The protein below binds the small molecule below.
Small molecule (SMILES): CC(=O)N[C@@H]1[C@@H](O)[C@H](O)[C@@H](CO)O[C@H]1O

Binding-site contacts:
Ligand atom C4 contacts residue ASN113 of chain 1.A at 4.2 Å.
Ligand atom O5 contacts residue ASN116 of chain 1.A at 3.7 Å.
Ligand atom C7 contacts residue GLU145 of chain 1.A at 3.3 Å.
Ligand atom C1 contacts residue THR115 of chain 1.A at 4.3 Å.
Ligand atom C6 contacts residue VAL118 of chain 1.A at 4.2 Å (hydrophobic).
Ligand atom C7 contacts residue THR115 of chain 1.A at 4.3 Å.
Ligand atom O4 contacts residue ASN116 of chain 1.A at 3.4 Å (h-bond).
Ligand atom C1 contacts residue ASN116 of chain 1.A at 3.4 Å.
Ligand atom C3 contacts residue ASN113 of chain 1.A at 3.7 Å.
Ligand atom C7 contacts residue ASN113 of chain 1.A at 3.6 Å.
Ligand atom O5 contacts residue ASN113 of chain 1.A at 2.5 Å (h-bond).
Ligand atom C5 contacts residue ASN113 of chain 1.A at 3.7 Å.
Ligand atom N2 contacts residue ASN113 of chain 1.A at 2.8 Å (h-bond).
Ligand atom N2 contacts residue THR115 of chain 1.A at 3.5 Å.
Ligand atom O7 contacts residue GLU145 of chain 1.A at 3.2 Å (salt-bridge).
Ligand atom C2 contacts residue THR115 of chain 1.A at 4.2 Å.
Ligand atom C1 contacts residue ASN113 of chain 1.A at 1.4 Å.
Ligand atom C2 contacts residue ASN116 of chain 1.A at 4.0 Å.
Ligand atom O7 contacts residue THR115 of chain 1.A at 4.3 Å.
Ligand atom O7 contacts residue ASN113 of chain 1.A at 4.1 Å.
Ligand atom C5 contacts residue ASN116 of chain 1.A at 3.3 Å.
Ligand atom N2 contacts residue ASN116 of chain 1.A at 4.4 Å.
Ligand atom C4 contacts residue ASN116 of chain 1.A at 3.8 Å.
Ligand atom N2 contacts residue GLU145 of chain 1.A at 4.3 Å.
Ligand atom O6 contacts residue ASN116 of chain 1.A at 4.2 Å.
Ligand atom C8 contacts residue ASN113 of chain 1.A at 4.2 Å.
Ligand atom O5 contacts residue VAL118 of chain 1.A at 4.3 Å.
Ligand atom C3 contacts residue THR115 of chain 1.A at 4.2 Å.
Ligand atom C3 contacts residue ASN116 of chain 1.A at 3.6 Å.
Ligand atom C8 contacts residue GLU145 of chain 1.A at 3.1 Å.
Ligand atom C6 contacts residue ASN116 of chain 1.A at 4.2 Å.
Ligand atom C2 contacts residue ASN113 of chain 1.A at 2.4 Å.

Sequence of chain 1.A:
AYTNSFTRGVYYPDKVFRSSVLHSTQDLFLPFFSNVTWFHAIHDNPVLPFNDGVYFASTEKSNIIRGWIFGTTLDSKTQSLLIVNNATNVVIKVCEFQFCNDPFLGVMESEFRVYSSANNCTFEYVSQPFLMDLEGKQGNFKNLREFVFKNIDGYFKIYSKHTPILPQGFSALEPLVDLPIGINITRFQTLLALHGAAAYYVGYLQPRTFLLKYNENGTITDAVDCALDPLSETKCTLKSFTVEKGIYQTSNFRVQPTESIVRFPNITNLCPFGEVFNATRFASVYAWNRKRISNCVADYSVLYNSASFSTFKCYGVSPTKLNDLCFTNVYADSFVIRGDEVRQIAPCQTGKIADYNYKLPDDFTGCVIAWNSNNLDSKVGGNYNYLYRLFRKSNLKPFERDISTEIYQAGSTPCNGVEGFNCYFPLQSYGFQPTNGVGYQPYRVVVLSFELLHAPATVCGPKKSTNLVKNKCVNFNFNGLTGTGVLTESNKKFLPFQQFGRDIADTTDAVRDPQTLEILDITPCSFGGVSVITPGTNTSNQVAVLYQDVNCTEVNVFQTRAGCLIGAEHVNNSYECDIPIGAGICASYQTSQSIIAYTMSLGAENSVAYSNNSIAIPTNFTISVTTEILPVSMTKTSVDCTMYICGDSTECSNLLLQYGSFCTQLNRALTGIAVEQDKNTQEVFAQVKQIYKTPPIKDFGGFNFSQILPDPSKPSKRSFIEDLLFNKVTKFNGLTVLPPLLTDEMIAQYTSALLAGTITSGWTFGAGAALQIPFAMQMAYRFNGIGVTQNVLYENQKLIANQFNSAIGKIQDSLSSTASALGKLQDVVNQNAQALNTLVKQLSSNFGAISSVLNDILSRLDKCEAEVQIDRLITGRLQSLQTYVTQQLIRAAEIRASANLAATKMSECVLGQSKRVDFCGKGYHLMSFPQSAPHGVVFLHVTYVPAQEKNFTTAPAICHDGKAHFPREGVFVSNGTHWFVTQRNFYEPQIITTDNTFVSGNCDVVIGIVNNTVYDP